Sequence of chain 1.A:
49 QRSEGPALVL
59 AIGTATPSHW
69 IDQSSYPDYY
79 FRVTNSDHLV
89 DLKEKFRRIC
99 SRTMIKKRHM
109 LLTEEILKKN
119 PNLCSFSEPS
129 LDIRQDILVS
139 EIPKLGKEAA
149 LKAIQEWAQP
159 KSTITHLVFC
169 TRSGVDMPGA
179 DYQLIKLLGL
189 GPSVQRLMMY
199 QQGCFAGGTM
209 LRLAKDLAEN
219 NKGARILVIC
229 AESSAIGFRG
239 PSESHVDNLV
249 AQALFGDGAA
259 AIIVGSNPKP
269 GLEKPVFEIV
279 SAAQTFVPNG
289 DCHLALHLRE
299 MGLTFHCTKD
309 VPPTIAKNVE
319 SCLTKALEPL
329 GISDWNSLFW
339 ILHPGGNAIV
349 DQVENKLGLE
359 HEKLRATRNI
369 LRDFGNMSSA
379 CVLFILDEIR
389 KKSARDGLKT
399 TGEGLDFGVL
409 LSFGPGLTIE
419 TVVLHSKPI

Sequence of chain 1.B:
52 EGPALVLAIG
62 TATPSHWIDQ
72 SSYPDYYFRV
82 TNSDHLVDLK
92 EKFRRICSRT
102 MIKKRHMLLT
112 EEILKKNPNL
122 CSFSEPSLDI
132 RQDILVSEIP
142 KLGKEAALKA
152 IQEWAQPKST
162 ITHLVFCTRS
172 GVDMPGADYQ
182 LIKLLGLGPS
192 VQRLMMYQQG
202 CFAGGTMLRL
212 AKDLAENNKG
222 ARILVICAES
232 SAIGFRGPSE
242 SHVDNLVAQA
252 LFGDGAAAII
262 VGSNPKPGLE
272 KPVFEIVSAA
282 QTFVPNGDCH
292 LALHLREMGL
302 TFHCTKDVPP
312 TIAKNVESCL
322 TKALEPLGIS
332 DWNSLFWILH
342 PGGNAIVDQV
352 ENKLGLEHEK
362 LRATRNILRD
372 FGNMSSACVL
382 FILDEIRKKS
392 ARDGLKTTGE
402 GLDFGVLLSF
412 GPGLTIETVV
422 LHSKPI

The protein below binds the small molecule below.
Small molecule (SMILES): CC(C)(COP(=O)(O)OP(=O)(O)OC[C@H]1O[C@@H](n2cnc3c(N)ncnc32)[C@H](O)[C@@H]1OP(=O)(O)O)[C@@H](O)C(=O)NCCC(=O)NCCSC(=O)CC(=O)CC(=O)O

Binding-site contacts:
Ligand atom OAT contacts residue ARG100 of chain 1.B at 3.3 Å.
Ligand atom CBN contacts residue GLY343 of chain 1.B at 3.3 Å.
Ligand atom OCA contacts residue ARG170 of chain 1.B at 3.2 Å (salt-bridge).
Ligand atom OCB contacts residue ARG170 of chain 1.B at 3.3 Å (salt-bridge).
Ligand atom CCC contacts residue CYS202 of chain 1.B at 2.3 Å (hydrophobic).
Ligand atom PBT contacts residue ARG96 of chain 1.B at 3.6 Å.
Ligand atom CCD contacts residue CYS202 of chain 1.B at 3.1 Å (hydrophobic).
Ligand atom CBJ contacts residue PRO310 of chain 1.B at 3.6 Å (hydrophobic).
Ligand atom OCB contacts residue MET175 of chain 1.A at 3.6 Å.
Ligand atom CBZ contacts residue CYS202 of chain 1.B at 3.2 Å (hydrophobic).
Ligand atom N6 contacts residue CYS305 of chain 1.B at 3.2 Å (h-bond).
Ligand atom CBZ contacts residue SER376 of chain 1.B at 3.5 Å.
Ligand atom OBY contacts residue ASN374 of chain 1.B at 3.6 Å (h-bond).
Ligand atom OBU contacts residue ARG96 of chain 1.B at 2.7 Å (salt-bridge).
Ligand atom PBT contacts residue LYS93 of chain 1.B at 3.3 Å.
Ligand atom OCE contacts residue GLY412 of chain 1.B at 3.3 Å.
Ligand atom OBG contacts residue LYS307 of chain 1.B at 3.3 Å.
Ligand atom OBM contacts residue LEU252 of chain 1.B at 3.6 Å.
Ligand atom OBY contacts residue CYS202 of chain 1.B at 3.2 Å (h-bond).
Ligand atom OBM contacts residue GLY343 of chain 1.B at 3.6 Å (h-bond).
Ligand atom C5' contacts residue ARG100 of chain 1.B at 3.5 Å.
Ligand atom OCA contacts residue PHE253 of chain 1.B at 3.4 Å.
Ligand atom CBX contacts residue CYS202 of chain 1.B at 2.0 Å (hydrophobic).
Ligand atom OCE contacts residue PRO413 of chain 1.B at 3.1 Å.
Ligand atom OBF contacts residue LYS307 of chain 1.B at 3.5 Å.
Ligand atom O3' contacts residue LYS93 of chain 1.B at 2.7 Å (salt-bridge).
Ligand atom C2 contacts residue ASP245 of chain 1.B at 3.4 Å.
Ligand atom OCB contacts residue SER376 of chain 1.B at 2.8 Å (h-bond).
Ligand atom OBY contacts residue HIS341 of chain 1.B at 3.2 Å (h-bond).
Ligand atom OCA contacts residue CYS202 of chain 1.B at 3.6 Å (h-bond).
Ligand atom OCE contacts residue CYS202 of chain 1.B at 2.2 Å.
Ligand atom NBL contacts residue CYS305 of chain 1.B at 3.5 Å (h-bond).
Ligand atom OBV contacts residue ARG96 of chain 1.B at 3.2 Å (salt-bridge).
Ligand atom CBW contacts residue CYS202 of chain 1.B at 3.0 Å (hydrophobic).
Ligand atom OAU contacts residue ARG100 of chain 1.B at 3.1 Å.
Ligand atom OBU contacts residue LYS93 of chain 1.B at 2.4 Å (salt-bridge).
Ligand atom OCB contacts residue CYS202 of chain 1.B at 3.2 Å (h-bond).
Ligand atom OCB contacts residue GLY201 of chain 1.B at 3.2 Å.
Ligand atom OBY contacts residue GLY343 of chain 1.B at 3.5 Å.
Ligand atom CBC contacts residue ALA346 of chain 1.B at 3.4 Å (hydrophobic).